Sequence of chain 1.D:
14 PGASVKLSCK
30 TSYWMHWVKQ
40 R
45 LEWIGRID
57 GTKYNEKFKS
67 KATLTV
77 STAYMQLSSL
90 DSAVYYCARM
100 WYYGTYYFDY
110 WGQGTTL

Sequence of chain 1.H:
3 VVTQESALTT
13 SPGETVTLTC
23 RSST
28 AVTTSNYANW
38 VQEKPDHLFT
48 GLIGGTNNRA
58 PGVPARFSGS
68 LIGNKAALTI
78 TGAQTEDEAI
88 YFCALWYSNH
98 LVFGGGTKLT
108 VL

Binding-site contacts:
Ligand atom C1 contacts residue TRP93 of chain 1.H at 3.0 Å (hydrophobic).
Ligand atom C14 contacts residue TYR34 of chain 1.H at 3.4 Å (hydrophobic).
Ligand atom C12 contacts residue ASN36 of chain 1.H at 3.5 Å.
Ligand atom C3 contacts residue TRP93 of chain 1.H at 3.1 Å (hydrophobic).
Ligand atom C1 contacts residue TRP33 of chain 1.D at 3.6 Å (hydrophobic).
Ligand atom C10 contacts residue TRP33 of chain 1.D at 3.7 Å (hydrophobic).
Ligand atom C11 contacts residue TYR105 of chain 1.D at 3.5 Å (hydrophobic).
Ligand atom O4 contacts residue TYR105 of chain 1.D at 3.1 Å (h-bond).
Ligand atom C5 contacts residue TRP33 of chain 1.D at 3.3 Å (hydrophobic).
Ligand atom C7 contacts residue TRP93 of chain 1.H at 3.5 Å (hydrophobic).
Ligand atom C7 contacts residue MET99 of chain 1.D at 3.3 Å (hydrophobic).
Ligand atom C11 contacts residue TYR34 of chain 1.H at 3.5 Å (hydrophobic).
Ligand atom O3 contacts residue ARG50 of chain 1.D at 3.0 Å (salt-bridge).
Ligand atom O1 contacts residue ARG50 of chain 1.D at 2.8 Å.
Ligand atom C6 contacts residue TRP93 of chain 1.H at 3.1 Å (hydrophobic).
Ligand atom C2 contacts residue TRP33 of chain 1.D at 3.4 Å (hydrophobic).
Ligand atom C13 contacts residue TRP93 of chain 1.H at 3.3 Å (hydrophobic).
Ligand atom C6 contacts residue TYR105 of chain 1.D at 3.6 Å (hydrophobic).
Ligand atom C11 contacts residue TRP93 of chain 1.H at 3.2 Å (hydrophobic).
Ligand atom C12 contacts residue MET99 of chain 1.D at 3.5 Å (hydrophobic).
Ligand atom C14 contacts residue ASN36 of chain 1.H at 3.6 Å.
Ligand atom O2 contacts residue TYR105 of chain 1.D at 3.3 Å.
Ligand atom O1 contacts residue TRP33 of chain 1.D at 3.2 Å.
Ligand atom O1 contacts residue TRP93 of chain 1.H at 3.4 Å.
Ligand atom O2 contacts residue TRP93 of chain 1.H at 3.0 Å.
Ligand atom C10 contacts residue LYS59 of chain 1.D at 3.6 Å.
Ligand atom O contacts residue TRP33 of chain 1.D at 3.6 Å.
Ligand atom C8 contacts residue TYR105 of chain 1.D at 3.6 Å (hydrophobic).
Ligand atom O contacts residue HIS35 of chain 1.D at 3.2 Å (h-bond).
Ligand atom O3 contacts residue LYS59 of chain 1.D at 2.8 Å.
Ligand atom O6 contacts residue LYS59 of chain 1.D at 3.4 Å (salt-bridge).
Ligand atom C8 contacts residue TRP93 of chain 1.H at 3.1 Å (hydrophobic).
Ligand atom O contacts residue TRP93 of chain 1.H at 3.1 Å.
Ligand atom C4 contacts residue TRP93 of chain 1.H at 3.0 Å (hydrophobic).
Ligand atom C5 contacts residue TRP93 of chain 1.H at 3.0 Å (hydrophobic).
Ligand atom C2 contacts residue TRP93 of chain 1.H at 3.0 Å (hydrophobic).
Ligand atom C14 contacts residue TRP93 of chain 1.H at 3.5 Å (hydrophobic).
Ligand atom C10 contacts residue TRP93 of chain 1.H at 3.4 Å (hydrophobic).
Ligand atom C9 contacts residue TRP93 of chain 1.H at 3.2 Å (hydrophobic).
Ligand atom C14 contacts residue TYR105 of chain 1.D at 3.5 Å (hydrophobic).

The protein below binds the small molecule below.
Small molecule (SMILES): O=C1c2ccccc2C(=O)c2c1cc(S(=O)(=O)O)c(O)c2O